A small-molecule ligand and the protein it binds are described below.
Small molecule (SMILES): Cc1ccc(C(=O)Nc2ccccc2C(=O)O)cc1S(=O)(=O)Nc1ccc(Br)cc1

Binding-site contacts:
Ligand atom C26 contacts residue MET60 of chain 1.A at 3.3 Å (hydrophobic).
Ligand atom O12 contacts residue LEU90 of chain 1.A at 3.4 Å.
Ligand atom C30 contacts residue ASN88 of chain 1.A at 3.8 Å.
Ligand atom BR1 contacts residue ARG46 of chain 1.A at 3.3 Å.
Ligand atom O19 contacts residue ILE98 of chain 1.A at 3.6 Å.
Ligand atom O19 contacts residue ARG44 of chain 1.A at 3.9 Å.
Ligand atom C13 contacts residue MET60 of chain 1.A at 3.6 Å (hydrophobic).
Ligand atom BR1 contacts residue PHE59 of chain 1.A at 3.9 Å.
Ligand atom C17 contacts residue MET60 of chain 1.A at 3.3 Å (hydrophobic).
Ligand atom C25 contacts residue MET60 of chain 1.A at 3.6 Å (hydrophobic).
Ligand atom O14 contacts residue VAL96 of chain 1.A at 3.9 Å.
Ligand atom C23 contacts residue MET60 of chain 1.A at 3.5 Å (hydrophobic).
Ligand atom C22 contacts residue ILE86 of chain 1.A at 4.0 Å (hydrophobic).
Ligand atom C17 contacts residue ARG44 of chain 1.A at 3.7 Å.
Ligand atom C04 contacts residue ILE98 of chain 1.A at 4.0 Å (hydrophobic).
Ligand atom N05 contacts residue ILE98 of chain 1.A at 3.9 Å.
Ligand atom O14 contacts residue ASN88 of chain 1.A at 3.1 Å (h-bond).
Ligand atom C09 contacts residue ILE98 of chain 1.A at 3.6 Å (hydrophobic).
Ligand atom BR1 contacts residue SER58 of chain 1.A at 4.0 Å.
Ligand atom C27 contacts residue ASN88 of chain 1.A at 3.6 Å.
Ligand atom C09 contacts residue ARG44 of chain 1.A at 3.8 Å.
Ligand atom C18 contacts residue MET60 of chain 1.A at 3.7 Å (hydrophobic).
Ligand atom C02 contacts residue MET60 of chain 1.A at 3.9 Å (hydrophobic).
Ligand atom C29 contacts residue ILE86 of chain 1.A at 3.3 Å (hydrophobic).
Ligand atom C26 contacts residue VAL96 of chain 1.A at 3.4 Å (hydrophobic).
Ligand atom BR1 contacts residue SER57 of chain 1.A at 4.1 Å.
Ligand atom C10 contacts residue MET60 of chain 1.A at 4.0 Å (hydrophobic).
Ligand atom O15 contacts residue ARG44 of chain 1.A at 2.8 Å (salt-bridge).
Ligand atom O14 contacts residue ILE98 of chain 1.A at 4.0 Å.
Ligand atom C16 contacts residue MET60 of chain 1.A at 3.3 Å (hydrophobic).
Ligand atom C30 contacts residue ILE86 of chain 1.A at 3.6 Å (hydrophobic).
Ligand atom C07 contacts residue ILE98 of chain 1.A at 3.9 Å (hydrophobic).
Ligand atom C25 contacts residue ILE36 of chain 1.A at 3.8 Å (hydrophobic).
Ligand atom C20 contacts residue MET60 of chain 1.A at 3.4 Å (hydrophobic).
Ligand atom C24 contacts residue MET60 of chain 1.A at 3.8 Å (hydrophobic).
Ligand atom C24 contacts residue ILE36 of chain 1.A at 3.8 Å (hydrophobic).
Ligand atom C23 contacts residue VAL96 of chain 1.A at 4.1 Å (hydrophobic).
Ligand atom C03 contacts residue ILE98 of chain 1.A at 3.9 Å (hydrophobic).
Ligand atom C16 contacts residue ARG44 of chain 1.A at 3.6 Å.
Ligand atom O15 contacts residue ILE98 of chain 1.A at 4.0 Å.

Sequence of chain 1.A:
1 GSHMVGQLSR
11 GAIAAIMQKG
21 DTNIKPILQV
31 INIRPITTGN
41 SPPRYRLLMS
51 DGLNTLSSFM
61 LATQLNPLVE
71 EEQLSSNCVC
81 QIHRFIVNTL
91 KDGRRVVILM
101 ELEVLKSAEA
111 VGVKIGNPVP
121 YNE